A small-molecule ligand and the protein it binds are described below.
Small molecule (SMILES): CC[C@H]1COC(c2ccc(OCCCCCCCc3cc(C)no3)cc2)=N1

Binding-site contacts:
Ligand atom C4A contacts residue ILE215 of chain 9.A at 3.9 Å (hydrophobic).
Ligand atom C2C contacts residue TYR152 of chain 9.A at 4.0 Å (hydrophobic).
Ligand atom N2 contacts residue ALA24 of chain 9.C at 3.3 Å.
Ligand atom C5B contacts residue TYR197 of chain 9.A at 3.7 Å (hydrophobic).
Ligand atom C6B contacts residue TYR197 of chain 9.A at 3.5 Å (hydrophobic).
Ligand atom O1 contacts residue VAL188 of chain 9.A at 3.8 Å.
Ligand atom O1 contacts residue TYR152 of chain 9.A at 4.0 Å.
Ligand atom O1B contacts residue MET221 of chain 9.A at 3.7 Å.
Ligand atom C4C contacts residue VAL188 of chain 9.A at 3.9 Å (hydrophobic).
Ligand atom C5C contacts residue ILE104 of chain 9.A at 4.0 Å (hydrophobic).
Ligand atom C4A contacts residue ASN219 of chain 9.A at 3.9 Å.
Ligand atom C31 contacts residue SER175 of chain 9.A at 3.6 Å.
Ligand atom C4 contacts residue MET224 of chain 9.A at 4.0 Å (hydrophobic).
Ligand atom C7C contacts residue TYR128 of chain 9.A at 3.7 Å (hydrophobic).
Ligand atom C5 contacts residue PHE186 of chain 9.A at 3.7 Å (hydrophobic).
Ligand atom C3 contacts residue PRO174 of chain 9.A at 3.8 Å (hydrophobic).
Ligand atom C3C contacts residue VAL188 of chain 9.A at 3.2 Å (hydrophobic).
Ligand atom C2C contacts residue VAL188 of chain 9.A at 3.4 Å (hydrophobic).
Ligand atom N2 contacts residue PRO174 of chain 9.A at 3.9 Å.
Ligand atom C3 contacts residue PHE186 of chain 9.A at 3.8 Å (hydrophobic).
Ligand atom C1C contacts residue MET224 of chain 9.A at 3.4 Å (hydrophobic).
Ligand atom C4A contacts residue ASN198 of chain 9.A at 4.0 Å.
Ligand atom C4 contacts residue TYR152 of chain 9.A at 3.9 Å (hydrophobic).
Ligand atom C31 contacts residue PRO174 of chain 9.A at 3.4 Å (hydrophobic).
Ligand atom O1 contacts residue PHE186 of chain 9.A at 3.7 Å.
Ligand atom C5C contacts residue TYR128 of chain 9.A at 3.6 Å (hydrophobic).
Ligand atom N2 contacts residue PHE186 of chain 9.A at 3.9 Å.
Ligand atom C5 contacts residue MET224 of chain 9.A at 4.0 Å (hydrophobic).
Ligand atom O1 contacts residue ALA24 of chain 9.C at 3.6 Å.
Ligand atom C5A contacts residue CYS199 of chain 9.A at 3.9 Å (hydrophobic).
Ligand atom C5B contacts residue LEU106 of chain 9.A at 4.0 Å (hydrophobic).
Ligand atom C4 contacts residue PHE186 of chain 9.A at 3.5 Å (hydrophobic).
Ligand atom C6C contacts residue VAL191 of chain 9.A at 3.5 Å (hydrophobic).
Ligand atom CM2 contacts residue LEU116 of chain 9.A at 3.6 Å (hydrophobic).
Ligand atom N3A contacts residue ASN219 of chain 9.A at 3.8 Å.
Ligand atom C31 contacts residue VAL176 of chain 9.A at 3.3 Å (hydrophobic).
Ligand atom C1B contacts residue MET221 of chain 9.A at 3.7 Å (hydrophobic).
Ligand atom C2B contacts residue MET221 of chain 9.A at 3.6 Å (hydrophobic).
Ligand atom C5 contacts residue TYR152 of chain 9.A at 3.8 Å (hydrophobic).
Ligand atom C31 contacts residue ALA150 of chain 9.A at 3.8 Å (hydrophobic).

Sequence of chain 9.C:
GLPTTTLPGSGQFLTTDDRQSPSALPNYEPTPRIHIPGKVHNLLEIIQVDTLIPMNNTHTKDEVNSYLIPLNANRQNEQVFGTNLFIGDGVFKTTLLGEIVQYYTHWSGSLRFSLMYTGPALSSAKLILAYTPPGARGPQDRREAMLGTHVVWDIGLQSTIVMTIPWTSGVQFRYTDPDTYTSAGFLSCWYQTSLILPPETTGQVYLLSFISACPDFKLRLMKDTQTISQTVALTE

Sequence of chain 9.A:
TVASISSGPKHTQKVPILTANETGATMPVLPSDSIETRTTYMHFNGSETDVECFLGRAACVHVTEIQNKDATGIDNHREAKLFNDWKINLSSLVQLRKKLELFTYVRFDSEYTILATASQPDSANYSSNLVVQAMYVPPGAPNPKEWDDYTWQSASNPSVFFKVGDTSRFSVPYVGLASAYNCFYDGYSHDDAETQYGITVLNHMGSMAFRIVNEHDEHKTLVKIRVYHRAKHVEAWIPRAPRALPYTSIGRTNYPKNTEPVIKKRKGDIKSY